Sequence of chain 1.D:
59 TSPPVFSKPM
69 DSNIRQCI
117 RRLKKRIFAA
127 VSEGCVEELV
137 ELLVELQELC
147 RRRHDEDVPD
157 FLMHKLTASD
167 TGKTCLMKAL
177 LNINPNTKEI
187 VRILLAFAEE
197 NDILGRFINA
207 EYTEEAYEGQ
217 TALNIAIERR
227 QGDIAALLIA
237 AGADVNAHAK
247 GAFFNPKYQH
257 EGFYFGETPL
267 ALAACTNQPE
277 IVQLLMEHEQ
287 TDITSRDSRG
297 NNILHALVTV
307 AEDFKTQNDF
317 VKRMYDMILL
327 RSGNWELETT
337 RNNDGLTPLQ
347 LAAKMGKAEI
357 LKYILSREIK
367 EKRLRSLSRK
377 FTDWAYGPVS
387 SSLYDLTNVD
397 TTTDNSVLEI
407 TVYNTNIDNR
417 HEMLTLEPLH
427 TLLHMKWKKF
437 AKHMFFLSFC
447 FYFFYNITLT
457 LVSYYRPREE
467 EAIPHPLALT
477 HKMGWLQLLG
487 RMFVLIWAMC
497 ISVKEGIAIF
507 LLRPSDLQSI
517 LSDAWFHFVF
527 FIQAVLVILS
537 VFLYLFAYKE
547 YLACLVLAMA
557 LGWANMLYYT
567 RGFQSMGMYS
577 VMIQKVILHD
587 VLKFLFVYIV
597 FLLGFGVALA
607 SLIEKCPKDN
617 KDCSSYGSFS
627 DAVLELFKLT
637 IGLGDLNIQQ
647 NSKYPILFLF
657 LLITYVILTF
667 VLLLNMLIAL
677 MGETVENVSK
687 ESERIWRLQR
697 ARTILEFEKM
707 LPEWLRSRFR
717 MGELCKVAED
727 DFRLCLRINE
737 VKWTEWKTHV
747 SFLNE

Sequence of chain 1.A:
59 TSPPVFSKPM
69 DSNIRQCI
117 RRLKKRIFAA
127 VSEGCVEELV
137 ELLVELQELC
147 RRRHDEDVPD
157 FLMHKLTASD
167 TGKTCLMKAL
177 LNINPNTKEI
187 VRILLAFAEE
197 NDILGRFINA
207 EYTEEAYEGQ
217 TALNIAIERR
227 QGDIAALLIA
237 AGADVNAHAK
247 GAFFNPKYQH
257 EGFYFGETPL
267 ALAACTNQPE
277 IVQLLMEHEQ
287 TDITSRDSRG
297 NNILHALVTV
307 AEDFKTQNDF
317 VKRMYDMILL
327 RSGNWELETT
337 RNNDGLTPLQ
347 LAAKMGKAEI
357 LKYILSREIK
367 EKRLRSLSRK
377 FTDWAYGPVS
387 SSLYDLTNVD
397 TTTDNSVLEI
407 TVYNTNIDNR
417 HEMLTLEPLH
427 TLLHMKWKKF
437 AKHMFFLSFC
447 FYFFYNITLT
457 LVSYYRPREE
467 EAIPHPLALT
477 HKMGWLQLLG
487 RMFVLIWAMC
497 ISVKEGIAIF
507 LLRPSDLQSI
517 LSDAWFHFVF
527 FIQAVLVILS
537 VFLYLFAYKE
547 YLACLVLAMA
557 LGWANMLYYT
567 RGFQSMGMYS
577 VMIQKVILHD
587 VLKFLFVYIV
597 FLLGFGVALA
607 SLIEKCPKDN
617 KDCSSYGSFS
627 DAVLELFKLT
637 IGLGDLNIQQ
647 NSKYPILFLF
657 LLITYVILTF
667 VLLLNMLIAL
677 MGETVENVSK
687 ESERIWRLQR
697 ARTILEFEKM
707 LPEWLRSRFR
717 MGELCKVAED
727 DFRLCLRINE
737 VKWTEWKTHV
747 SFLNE

Binding-site contacts:
Ligand atom C2 contacts residue ILE579 of chain 1.D at 3.5 Å (hydrophobic).
Ligand atom C2 contacts residue LEU563 of chain 1.D at 4.2 Å (hydrophobic).
Ligand atom C1 contacts residue ILE579 of chain 1.D at 3.7 Å (hydrophobic).
Ligand atom C5 contacts residue ALA560 of chain 1.D at 3.9 Å (hydrophobic).
Ligand atom C5 contacts residue ASN561 of chain 1.D at 3.1 Å.
Ligand atom C6 contacts residue ALA560 of chain 1.D at 3.6 Å (hydrophobic).
Ligand atom O15 contacts residue ILE583 of chain 1.D at 4.2 Å.
Ligand atom C17 contacts residue TRP521 of chain 1.D at 3.9 Å (hydrophobic).
Ligand atom C16 contacts residue TRP521 of chain 1.D at 4.5 Å (hydrophobic).
Ligand atom C10 contacts residue LEU557 of chain 1.D at 3.7 Å (hydrophobic).
Ligand atom C18 contacts residue TRP521 of chain 1.D at 3.5 Å (hydrophobic).
Ligand atom C3 contacts residue TRP521 of chain 1.D at 3.9 Å (hydrophobic).
Ligand atom C1 contacts residue PHE597 of chain 1.A at 3.7 Å (hydrophobic).
Ligand atom C20 contacts residue PHE601 of chain 1.A at 3.3 Å (hydrophobic).
Ligand atom C12 contacts residue THR660 of chain 1.A at 4.1 Å.
Ligand atom C11 contacts residue THR660 of chain 1.A at 4.1 Å.
Ligand atom O21 contacts residue LEU557 of chain 1.D at 3.7 Å.
Ligand atom C7 contacts residue ALA560 of chain 1.D at 4.3 Å (hydrophobic).
Ligand atom C19 contacts residue ILE583 of chain 1.D at 3.9 Å (hydrophobic).
Ligand atom C9 contacts residue LEU557 of chain 1.D at 3.8 Å (hydrophobic).
Ligand atom C3 contacts residue PHE522 of chain 1.D at 3.9 Å (hydrophobic).
Ligand atom O15 contacts residue TRP521 of chain 1.D at 4.3 Å.
Ligand atom C11 contacts residue LEU557 of chain 1.D at 4.2 Å (hydrophobic).
Ligand atom C20 contacts residue LEU557 of chain 1.D at 3.9 Å (hydrophobic).
Ligand atom C20 contacts residue ALA556 of chain 1.D at 4.1 Å (hydrophobic).
Ligand atom C1 contacts residue ALA560 of chain 1.D at 4.3 Å (hydrophobic).
Ligand atom C6 contacts residue ASN561 of chain 1.D at 3.3 Å.
Ligand atom C4 contacts residue TRP521 of chain 1.D at 4.0 Å (hydrophobic).
Ligand atom O21 contacts residue ASN561 of chain 1.D at 2.7 Å (h-bond).
Ligand atom C4 contacts residue ASN561 of chain 1.D at 4.3 Å.
Ligand atom C1 contacts residue LEU563 of chain 1.D at 3.7 Å (hydrophobic).
Ligand atom C19 contacts residue POV1 of chain 1.J at 3.3 Å.
Ligand atom C9 contacts residue ALA560 of chain 1.D at 3.9 Å (hydrophobic).
Ligand atom O21 contacts residue ALA560 of chain 1.D at 3.2 Å.
Ligand atom C10 contacts residue PHE601 of chain 1.A at 4.3 Å (hydrophobic).

A protein and the small-molecule ligand that binds it are described below.
Small molecule (SMILES): CCCc1cc(O)c2c(c1)OC(C)(C)[C@@H]1CCC(C)=C[C@@H]21